A protein and the small-molecule ligand that binds it are described below.
Small molecule (SMILES): NCCCC[C@H](NC(=O)[C@H](CCC(=O)O)NC(=O)[C@H](Cc1ccccc1)NC(=O)[C@H](CCC(N)=O)NC(=O)[C@@H]1CCCN1C(=O)[C@H](Cc1cnc[nH]1)NC(=O)[C@@H](N)CO)C(N)=O

Binding-site contacts:
Ligand atom CE1 contacts residue SER76 of chain 1.A at 3.9 Å.
Ligand atom CD2 contacts residue SER76 of chain 1.A at 3.7 Å.
Ligand atom CZ contacts residue TRP108 of chain 3.A at 3.4 Å (hydrophobic).
Ligand atom CD2 contacts residue TRP108 of chain 3.A at 3.4 Å (hydrophobic).
Ligand atom OE1 contacts residue ARG72 of chain 1.A at 3.1 Å (salt-bridge).
Ligand atom CG contacts residue TYR42 of chain 1.A at 3.4 Å (hydrophobic).
Ligand atom CD contacts residue ARG72 of chain 1.A at 3.5 Å.
Ligand atom OE1 contacts residue LEU98 of chain 1.A at 3.6 Å.
Ligand atom CA contacts residue TRP67 of chain 1.A at 3.6 Å (hydrophobic).
Ligand atom CA contacts residue TRP108 of chain 3.A at 3.6 Å (hydrophobic).
Ligand atom OE2 contacts residue ARG72 of chain 1.A at 3.1 Å (salt-bridge).
Ligand atom CD contacts residue ARG72 of chain 1.A at 3.6 Å.
Ligand atom CE1 contacts residue TRP108 of chain 3.A at 3.4 Å (hydrophobic).
Ligand atom CE1 contacts residue TRP67 of chain 1.A at 3.4 Å (hydrophobic).
Ligand atom CG contacts residue TRP108 of chain 3.A at 3.5 Å (hydrophobic).
Ligand atom O contacts residue CYS33 of chain 1.A at 3.4 Å (h-bond).
Ligand atom O contacts residue ARG35 of chain 1.A at 3.0 Å (salt-bridge).
Ligand atom O contacts residue CYS33 of chain 1.A at 3.2 Å.
Ligand atom N contacts residue CYS33 of chain 1.A at 3.8 Å.
Ligand atom O contacts residue SER15 of chain 1.A at 3.5 Å (h-bond).
Ligand atom NE2 contacts residue TRP96 of chain 1.A at 3.4 Å.
Ligand atom CB contacts residue TRP67 of chain 1.A at 3.6 Å (hydrophobic).
Ligand atom NE2 contacts residue LEU98 of chain 1.A at 3.6 Å.
Ligand atom CB contacts residue TYR42 of chain 1.A at 3.3 Å (hydrophobic).
Ligand atom NE2 contacts residue THR78 of chain 1.A at 3.9 Å.
Ligand atom CD contacts residue TRP80 of chain 1.A at 3.9 Å (hydrophobic).
Ligand atom C contacts residue CYS33 of chain 1.A at 3.8 Å (hydrophobic).
Ligand atom CZ contacts residue TRP96 of chain 1.A at 3.8 Å (hydrophobic).
Ligand atom CG contacts residue TRP67 of chain 1.A at 3.9 Å (hydrophobic).
Ligand atom CD1 contacts residue TRP108 of chain 3.A at 3.5 Å (hydrophobic).
Ligand atom NE2 contacts residue TRP80 of chain 1.A at 3.8 Å.
Ligand atom NE2 contacts residue TRP67 of chain 1.A at 3.6 Å.
Ligand atom CD contacts residue THR78 of chain 1.A at 3.7 Å.
Ligand atom CG contacts residue TRP67 of chain 1.A at 3.8 Å (hydrophobic).
Ligand atom CB contacts residue TRP108 of chain 3.A at 3.7 Å (hydrophobic).
Ligand atom O contacts residue GLY34 of chain 1.A at 3.5 Å (h-bond).
Ligand atom OE1 contacts residue THR78 of chain 1.A at 2.7 Å (h-bond).
Ligand atom N contacts residue TRP67 of chain 1.A at 4.0 Å.
Ligand atom CE2 contacts residue TRP108 of chain 3.A at 3.2 Å (hydrophobic).
Ligand atom NE2 contacts residue SER76 of chain 1.A at 2.9 Å (h-bond).

Sequence of chain 3.A:
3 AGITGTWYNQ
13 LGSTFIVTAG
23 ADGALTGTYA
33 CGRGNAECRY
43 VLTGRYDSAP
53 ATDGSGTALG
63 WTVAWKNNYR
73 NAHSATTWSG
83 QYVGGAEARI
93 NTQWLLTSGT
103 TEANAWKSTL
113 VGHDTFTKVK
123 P

Sequence of chain 1.A:
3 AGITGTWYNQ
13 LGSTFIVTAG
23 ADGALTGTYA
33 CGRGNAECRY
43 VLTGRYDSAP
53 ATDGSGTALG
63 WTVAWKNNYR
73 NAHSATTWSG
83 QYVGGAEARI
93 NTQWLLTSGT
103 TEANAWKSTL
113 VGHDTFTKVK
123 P